A protein and the small-molecule ligand that binds it are described below.
Small molecule (SMILES): c1ccc2c(NCCCCCCCCSc3c4c(nc5ccccc35)CCCC4)c3c(nc2c1)CCCC3

Binding-site contacts:
Ligand atom CBF contacts residue TYR70 of chain 1.A at 3.4 Å (hydrophobic).
Ligand atom CBE contacts residue PHE330 of chain 1.A at 3.4 Å (hydrophobic).
Ligand atom CBH contacts residue TYR70 of chain 1.A at 3.5 Å (hydrophobic).
Ligand atom SAJ contacts residue TRP279 of chain 1.A at 3.4 Å (h-bond).
Ligand atom CAR contacts residue TRP279 of chain 1.A at 3.3 Å (hydrophobic).
Ligand atom NBI contacts residue TRP279 of chain 1.A at 3.3 Å.
Ligand atom CBF contacts residue TRP279 of chain 1.A at 3.3 Å (hydrophobic).
Ligand atom CBG contacts residue TYR70 of chain 1.A at 3.4 Å (hydrophobic).
Ligand atom CBH contacts residue TRP279 of chain 1.A at 3.5 Å (hydrophobic).
Ligand atom NBB contacts residue HIS440 of chain 1.A at 3.0 Å (h-bond).
Ligand atom CAN contacts residue TRP84 of chain 1.A at 3.5 Å (hydrophobic).
Ligand atom CBD contacts residue HIS440 of chain 1.A at 3.5 Å.
Ligand atom CAG contacts residue PHE331 of chain 1.A at 3.8 Å (hydrophobic).
Ligand atom CAC contacts residue TYR121 of chain 1.A at 3.5 Å (hydrophobic).
Ligand atom CAY contacts residue GLU199 of chain 1.A at 3.3 Å.
Ligand atom CBD contacts residue ILE439 of chain 1.A at 3.7 Å (hydrophobic).
Ligand atom CAQ contacts residue TRP432 of chain 1.A at 3.4 Å (hydrophobic).
Ligand atom CAD contacts residue TYR121 of chain 1.A at 3.5 Å (hydrophobic).
Ligand atom CAO contacts residue TRP84 of chain 1.A at 3.5 Å (hydrophobic).
Ligand atom CAF contacts residue TYR334 of chain 1.A at 3.7 Å (hydrophobic).
Ligand atom CAU contacts residue TRP279 of chain 1.A at 3.2 Å (hydrophobic).
Ligand atom CBC contacts residue HIS440 of chain 1.A at 3.7 Å.
Ligand atom CAP contacts residue TRP84 of chain 1.A at 3.7 Å (hydrophobic).
Ligand atom NBB contacts residue TRP84 of chain 1.A at 3.7 Å.
Ligand atom CAT contacts residue TRP279 of chain 1.A at 3.3 Å (hydrophobic).
Ligand atom CBD contacts residue TYR442 of chain 1.A at 3.7 Å (hydrophobic).
Ligand atom CBG contacts residue TRP279 of chain 1.A at 3.4 Å (hydrophobic).
Ligand atom CAV contacts residue TRP279 of chain 1.A at 3.4 Å (hydrophobic).
Ligand atom CAS contacts residue TRP279 of chain 1.A at 3.2 Å (hydrophobic).
Ligand atom CBJ contacts residue TRP279 of chain 1.A at 3.5 Å (hydrophobic).
Ligand atom NBI contacts residue TYR70 of chain 1.A at 3.5 Å.
Ligand atom CAK contacts residue GLY118 of chain 1.A at 3.7 Å.
Ligand atom CBA contacts residue TRP84 of chain 1.A at 3.8 Å (hydrophobic).
Ligand atom CAM contacts residue TRP84 of chain 1.A at 3.7 Å (hydrophobic).
Ligand atom CBC contacts residue TRP84 of chain 1.A at 3.5 Å (hydrophobic).
Ligand atom CAE contacts residue TYR121 of chain 1.A at 3.7 Å (hydrophobic).
Ligand atom CAI contacts residue TYR70 of chain 1.A at 3.7 Å (hydrophobic).
Ligand atom CAR contacts residue TYR121 of chain 1.A at 3.2 Å (hydrophobic).
Ligand atom CBF contacts residue TYR121 of chain 1.A at 3.8 Å (hydrophobic).
Ligand atom CAF contacts residue PHE331 of chain 1.A at 3.8 Å (hydrophobic).

Sequence of chain 1.A:
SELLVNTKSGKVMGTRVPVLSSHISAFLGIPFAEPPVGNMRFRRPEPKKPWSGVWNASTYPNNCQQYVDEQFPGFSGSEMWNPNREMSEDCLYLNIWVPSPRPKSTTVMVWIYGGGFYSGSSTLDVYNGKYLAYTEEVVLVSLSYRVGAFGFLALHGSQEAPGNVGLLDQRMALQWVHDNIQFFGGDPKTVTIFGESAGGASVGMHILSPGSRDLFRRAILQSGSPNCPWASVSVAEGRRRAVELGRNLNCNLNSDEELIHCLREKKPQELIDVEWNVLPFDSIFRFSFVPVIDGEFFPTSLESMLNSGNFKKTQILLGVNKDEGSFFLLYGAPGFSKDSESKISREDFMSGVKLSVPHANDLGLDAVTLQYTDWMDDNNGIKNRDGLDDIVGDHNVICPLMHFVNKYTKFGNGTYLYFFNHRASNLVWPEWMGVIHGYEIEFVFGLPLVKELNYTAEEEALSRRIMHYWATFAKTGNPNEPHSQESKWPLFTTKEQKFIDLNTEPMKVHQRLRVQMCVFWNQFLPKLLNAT